Sequence of chain 1.A:
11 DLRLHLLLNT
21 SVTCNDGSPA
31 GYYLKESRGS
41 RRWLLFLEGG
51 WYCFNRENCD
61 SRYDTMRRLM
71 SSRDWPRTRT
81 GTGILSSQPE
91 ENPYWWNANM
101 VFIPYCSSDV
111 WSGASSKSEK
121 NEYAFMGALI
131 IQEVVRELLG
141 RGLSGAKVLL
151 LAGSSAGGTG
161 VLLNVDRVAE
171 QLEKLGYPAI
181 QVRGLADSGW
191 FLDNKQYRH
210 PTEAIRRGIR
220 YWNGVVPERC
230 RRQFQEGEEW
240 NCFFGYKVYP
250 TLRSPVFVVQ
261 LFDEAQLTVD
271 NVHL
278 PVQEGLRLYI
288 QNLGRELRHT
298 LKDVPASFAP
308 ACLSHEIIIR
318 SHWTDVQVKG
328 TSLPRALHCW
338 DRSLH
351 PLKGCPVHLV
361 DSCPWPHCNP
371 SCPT

Binding-site contacts:
Ligand atom C8 contacts residue ILE214 of chain 1.A at 3.7 Å (hydrophobic).
Ligand atom C3 contacts residue PHE191 of chain 1.A at 4.1 Å (hydrophobic).
Ligand atom C5 contacts residue PRO210 of chain 1.A at 3.9 Å (hydrophobic).
Ligand atom N1 contacts residue ILE214 of chain 1.A at 3.1 Å.
Ligand atom C5 contacts residue PHE243 of chain 1.A at 4.0 Å (hydrophobic).
Ligand atom C5 contacts residue LEU192 of chain 1.A at 4.1 Å (hydrophobic).
Ligand atom C12 contacts residue VAL110 of chain 1.A at 4.1 Å (hydrophobic).
Ligand atom C3 contacts residue VAL269 of chain 1.A at 4.0 Å (hydrophobic).
Ligand atom C9 contacts residue PHE242 of chain 1.A at 3.9 Å (hydrophobic).
Ligand atom C11 contacts residue PHE242 of chain 1.A at 4.2 Å (hydrophobic).
Ligand atom C6 contacts residue PHE191 of chain 1.A at 3.9 Å (hydrophobic).
Ligand atom N1 contacts residue TYR52 of chain 1.A at 2.6 Å (h-bond).
Ligand atom C10 contacts residue THR159 of chain 1.A at 4.0 Å.
Ligand atom C8 contacts residue PHE243 of chain 1.A at 4.3 Å (hydrophobic).
Ligand atom C9 contacts residue PHE243 of chain 1.A at 4.0 Å (hydrophobic).
Ligand atom O1 contacts residue PHE243 of chain 1.A at 3.6 Å.
Ligand atom C6 contacts residue VAL269 of chain 1.A at 3.6 Å (hydrophobic).
Ligand atom C6 contacts residue GLN266 of chain 1.A at 3.8 Å.
Ligand atom C7 contacts residue PRO210 of chain 1.A at 3.8 Å (hydrophobic).
Ligand atom C11 contacts residue VAL110 of chain 1.A at 4.2 Å (hydrophobic).
Ligand atom C5 contacts residue VAL269 of chain 1.A at 4.2 Å (hydrophobic).
Ligand atom C2 contacts residue PHE191 of chain 1.A at 3.4 Å (hydrophobic).
Ligand atom C1 contacts residue GLN266 of chain 1.A at 3.5 Å.
Ligand atom C11 contacts residue PHE191 of chain 1.A at 4.4 Å (hydrophobic).
Ligand atom C9 contacts residue PHE191 of chain 1.A at 4.0 Å (hydrophobic).
Ligand atom C1 contacts residue VAL269 of chain 1.A at 3.3 Å (hydrophobic).
Ligand atom C13 contacts residue TYR52 of chain 1.A at 4.1 Å (hydrophobic).
Ligand atom C1 contacts residue PHE191 of chain 1.A at 3.6 Å (hydrophobic).
Ligand atom C1 contacts residue LEU192 of chain 1.A at 4.1 Å (hydrophobic).
Ligand atom C13 contacts residue ILE214 of chain 1.A at 3.4 Å (hydrophobic).
Ligand atom C10 contacts residue PHE191 of chain 1.A at 3.8 Å (hydrophobic).
Ligand atom C7 contacts residue TYR52 of chain 1.A at 4.2 Å (hydrophobic).
Ligand atom C6 contacts residue LEU192 of chain 1.A at 3.2 Å (hydrophobic).
Ligand atom C4 contacts residue PRO210 of chain 1.A at 4.1 Å (hydrophobic).
Ligand atom C2 contacts residue VAL269 of chain 1.A at 3.7 Å (hydrophobic).
Ligand atom C10 contacts residue PHE242 of chain 1.A at 3.4 Å (hydrophobic).
Ligand atom C12 contacts residue ILE214 of chain 1.A at 3.6 Å (hydrophobic).
Ligand atom O1 contacts residue ILE214 of chain 1.A at 3.8 Å.
Ligand atom C11 contacts residue THR159 of chain 1.A at 3.9 Å.
Ligand atom C12 contacts residue TYR52 of chain 1.A at 4.2 Å (hydrophobic).

A protein and the small-molecule ligand that binds it are described below.
Small molecule (SMILES): Nc1ccccc1OCc1ccccc1